Binding-site contacts:
Ligand atom OE2 contacts residue ARG65 of chain 1.A at 3.4 Å (salt-bridge).
Ligand atom CB contacts residue TYR64 of chain 1.A at 3.4 Å (hydrophobic).
Ligand atom C contacts residue MET96 of chain 1.A at 3.7 Å (hydrophobic).
Ligand atom CG contacts residue TYR64 of chain 1.A at 3.7 Å (hydrophobic).
Ligand atom N contacts residue MET96 of chain 1.A at 3.7 Å.
Ligand atom CB contacts residue SER144 of chain 1.A at 3.5 Å.
Ligand atom CB contacts residue PHE143 of chain 1.A at 3.6 Å (hydrophobic).
Ligand atom OE1 contacts residue TYR64 of chain 1.A at 3.2 Å (h-bond).
Ligand atom OG1 contacts residue TYR69 of chain 1.A at 3.4 Å.
Ligand atom N contacts residue ASP38 of chain 1.A at 2.9 Å (salt-bridge).
Ligand atom OE1 contacts residue PHE143 of chain 1.A at 3.1 Å.
Ligand atom N contacts residue SER144 of chain 1.A at 3.5 Å (h-bond).
Ligand atom O contacts residue ASN70 of chain 1.A at 3.2 Å (h-bond).
Ligand atom O contacts residue SER144 of chain 1.A at 3.4 Å.
Ligand atom CA contacts residue ASN70 of chain 1.A at 3.3 Å.
Ligand atom CD contacts residue ARG65 of chain 1.A at 3.3 Å.
Ligand atom CD contacts residue TYR69 of chain 1.A at 3.6 Å (hydrophobic).
Ligand atom OE1 contacts residue ARG65 of chain 1.A at 2.5 Å (salt-bridge).
Ligand atom OE2 contacts residue TYR64 of chain 1.A at 3.4 Å.
Ligand atom O contacts residue SER144 of chain 1.A at 2.8 Å (h-bond).
Ligand atom CB contacts residue TYR69 of chain 1.A at 3.6 Å (hydrophobic).
Ligand atom OE2 contacts residue THR97 of chain 1.A at 3.5 Å.
Ligand atom CA contacts residue MET96 of chain 1.A at 3.7 Å (hydrophobic).
Ligand atom N contacts residue ASN70 of chain 1.A at 2.9 Å (h-bond).
Ligand atom CA contacts residue TYR69 of chain 1.A at 3.3 Å (hydrophobic).
Ligand atom N contacts residue TYR69 of chain 1.A at 3.4 Å.
Ligand atom O contacts residue PHE143 of chain 1.A at 3.3 Å.
Ligand atom C contacts residue TYR69 of chain 1.A at 3.3 Å (hydrophobic).
Ligand atom OG1 contacts residue ASN70 of chain 1.A at 2.9 Å (h-bond).
Ligand atom CB contacts residue SER144 of chain 1.A at 3.6 Å.
Ligand atom C contacts residue MET96 of chain 1.A at 3.6 Å (hydrophobic).
Ligand atom O contacts residue ASN70 of chain 1.A at 3.2 Å (h-bond).
Ligand atom CG contacts residue PHE143 of chain 1.A at 3.6 Å (hydrophobic).
Ligand atom O contacts residue TYR69 of chain 1.A at 3.5 Å.
Ligand atom C contacts residue ASN70 of chain 1.A at 3.6 Å.
Ligand atom CD contacts residue TYR64 of chain 1.A at 3.4 Å (hydrophobic).
Ligand atom CA contacts residue ASP38 of chain 1.A at 3.6 Å.
Ligand atom CG contacts residue VAL142 of chain 1.A at 3.7 Å (hydrophobic).
Ligand atom CD contacts residue VAL142 of chain 1.A at 3.4 Å (hydrophobic).
Ligand atom O contacts residue TYR69 of chain 1.A at 3.6 Å.

Sequence of chain 1.A:
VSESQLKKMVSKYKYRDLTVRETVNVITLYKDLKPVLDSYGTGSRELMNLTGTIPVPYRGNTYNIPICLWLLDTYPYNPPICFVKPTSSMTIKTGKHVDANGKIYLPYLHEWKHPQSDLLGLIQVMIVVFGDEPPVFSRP

The protein below binds the small molecule below.
Small molecule (SMILES): C[C@H](NC(=O)[C@H](CCC(=O)O)NC(=O)[C@@H]1CCCN1)C(=O)N[C@H](C(=O)N[C@@H](C)C(=O)N1CCC[C@H]1C(=O)N1CCC[C@H]1C(=O)N[C@@H](CCC(=O)O)C(=O)N[C@@H](CCC(=O)O)C(=O)O)[C@@H](C)O